Sequence of chain 3.A:
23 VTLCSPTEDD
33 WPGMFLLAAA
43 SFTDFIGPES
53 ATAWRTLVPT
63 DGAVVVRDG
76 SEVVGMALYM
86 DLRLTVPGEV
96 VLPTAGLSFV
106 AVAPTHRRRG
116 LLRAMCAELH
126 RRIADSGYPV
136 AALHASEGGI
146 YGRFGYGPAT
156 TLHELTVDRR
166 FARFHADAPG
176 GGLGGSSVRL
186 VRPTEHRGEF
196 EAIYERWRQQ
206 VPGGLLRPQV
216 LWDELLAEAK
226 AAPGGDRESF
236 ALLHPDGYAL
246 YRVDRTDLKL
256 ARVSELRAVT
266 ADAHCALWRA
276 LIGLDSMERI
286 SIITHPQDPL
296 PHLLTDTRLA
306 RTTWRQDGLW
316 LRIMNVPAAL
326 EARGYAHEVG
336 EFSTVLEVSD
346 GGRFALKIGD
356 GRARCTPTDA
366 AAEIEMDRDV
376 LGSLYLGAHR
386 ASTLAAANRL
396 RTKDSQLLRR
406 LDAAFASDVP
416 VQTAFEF

A small-molecule ligand and the protein it binds are described below.
Small molecule (SMILES): Nc1nc(SCC(=O)NCCN2CCCCC2)nc2sc3c(c12)CCC3

Binding-site contacts:
Ligand atom C26 contacts residue LEU83 of chain 3.A at 3.9 Å (hydrophobic).
Ligand atom N01 contacts residue MET85 of chain 3.A at 3.7 Å.
Ligand atom C09 contacts residue GLU421 of chain 3.A at 3.3 Å.
Ligand atom C15 contacts residue PHE44 of chain 3.A at 3.6 Å (hydrophobic).
Ligand atom C23 contacts residue PHE104 of chain 3.A at 3.5 Å (hydrophobic).
Ligand atom C26 contacts residue PHE104 of chain 3.A at 4.0 Å (hydrophobic).
Ligand atom C25 contacts residue TRP56 of chain 3.A at 3.8 Å (hydrophobic).
Ligand atom C25 contacts residue VAL60 of chain 3.A at 4.1 Å (hydrophobic).
Ligand atom C04 contacts residue TRP56 of chain 3.A at 3.7 Å (hydrophobic).
Ligand atom N18 contacts residue TRP56 of chain 3.A at 3.6 Å.
Ligand atom C24 contacts residue PHE104 of chain 3.A at 3.8 Å (hydrophobic).
Ligand atom N08 contacts residue PHE422 of chain 3.A at 4.1 Å.
Ligand atom C24 contacts residue TRP56 of chain 3.A at 4.1 Å (hydrophobic).
Ligand atom S20 contacts residue TRP56 of chain 3.A at 4.0 Å.
Ligand atom O17 contacts residue PHE422 of chain 3.A at 4.0 Å.
Ligand atom C25 contacts residue LEU83 of chain 3.A at 3.9 Å (hydrophobic).
Ligand atom S20 contacts residue PHE104 of chain 3.A at 3.8 Å.
Ligand atom O17 contacts residue GLU421 of chain 3.A at 3.3 Å (salt-bridge).
Ligand atom C12 contacts residue PHE44 of chain 3.A at 4.1 Å (hydrophobic).
Ligand atom N01 contacts residue TRP56 of chain 3.A at 3.5 Å.
Ligand atom N01 contacts residue PHE422 of chain 3.A at 2.8 Å (h-bond).
Ligand atom C13 contacts residue ASP46 of chain 3.A at 4.0 Å.
Ligand atom C09 contacts residue ASP46 of chain 3.A at 3.4 Å.
Ligand atom C19 contacts residue TRP56 of chain 3.A at 3.6 Å (hydrophobic).
Ligand atom C15 contacts residue PHE104 of chain 3.A at 3.7 Å (hydrophobic).
Ligand atom C06 contacts residue ASP46 of chain 3.A at 3.8 Å.
Ligand atom S20 contacts residue ALA53 of chain 3.A at 3.8 Å.
Ligand atom C26 contacts residue TRP56 of chain 3.A at 3.9 Å (hydrophobic).
Ligand atom C12 contacts residue ASP46 of chain 3.A at 3.2 Å.
Ligand atom C02 contacts residue SER103 of chain 3.A at 3.9 Å.
Ligand atom N03 contacts residue PHE422 of chain 3.A at 3.9 Å.
Ligand atom C02 contacts residue TRP56 of chain 3.A at 3.5 Å (hydrophobic).
Ligand atom C23 contacts residue TRP56 of chain 3.A at 3.6 Å (hydrophobic).
Ligand atom C22 contacts residue PHE104 of chain 3.A at 3.8 Å (hydrophobic).
Ligand atom N08 contacts residue GLU421 of chain 3.A at 3.2 Å (salt-bridge).
Ligand atom N03 contacts residue TRP56 of chain 3.A at 3.6 Å.
Ligand atom C02 contacts residue PHE422 of chain 3.A at 3.7 Å (hydrophobic).
Ligand atom C21 contacts residue TRP56 of chain 3.A at 3.5 Å (hydrophobic).
Ligand atom C22 contacts residue TRP56 of chain 3.A at 3.4 Å (hydrophobic).
Ligand atom N01 contacts residue SER103 of chain 3.A at 2.9 Å (h-bond).